The protein below binds the small molecule below.
Small molecule (SMILES): Nc1ncnc2c1ncn2[C@@H]1O[C@H](CO)[C@@H](O)[C@H]1O

Sequence of chain 1.A:
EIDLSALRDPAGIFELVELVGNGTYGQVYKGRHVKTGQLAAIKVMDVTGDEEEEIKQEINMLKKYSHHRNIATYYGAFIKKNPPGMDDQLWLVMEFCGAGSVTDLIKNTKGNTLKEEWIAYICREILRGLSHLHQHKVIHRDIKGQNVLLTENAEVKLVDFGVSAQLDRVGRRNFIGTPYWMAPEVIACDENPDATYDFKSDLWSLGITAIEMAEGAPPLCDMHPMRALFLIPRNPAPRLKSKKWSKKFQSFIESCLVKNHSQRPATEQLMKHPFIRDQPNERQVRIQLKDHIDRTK

Binding-site contacts:
Ligand atom N6 contacts residue LEU152 of chain 1.A at 4.1 Å.
Ligand atom O2' contacts residue VAL23 of chain 1.A at 3.3 Å (h-bond).
Ligand atom C5' contacts residue GLY26 of chain 1.A at 3.5 Å.
Ligand atom N9 contacts residue VAL31 of chain 1.A at 3.9 Å.
Ligand atom N3 contacts residue VAL23 of chain 1.A at 3.7 Å.
Ligand atom C2 contacts residue LEU152 of chain 1.A at 3.5 Å (hydrophobic).
Ligand atom N1 contacts residue CYS100 of chain 1.A at 3.3 Å (h-bond).
Ligand atom C8 contacts residue VAL162 of chain 1.A at 4.1 Å (hydrophobic).
Ligand atom C5 contacts residue ALA44 of chain 1.A at 3.9 Å (hydrophobic).
Ligand atom C5 contacts residue LEU152 of chain 1.A at 3.2 Å (hydrophobic).
Ligand atom N3 contacts residue LEU152 of chain 1.A at 3.4 Å.
Ligand atom O5' contacts residue GLY26 of chain 1.A at 3.5 Å.
Ligand atom C5' contacts residue ASP163 of chain 1.A at 4.1 Å.
Ligand atom N1 contacts residue LEU152 of chain 1.A at 3.5 Å.
Ligand atom O5' contacts residue VAL162 of chain 1.A at 3.9 Å.
Ligand atom C4' contacts residue GLY26 of chain 1.A at 4.1 Å.
Ligand atom O4' contacts residue VAL31 of chain 1.A at 4.0 Å.
Ligand atom C6 contacts residue GLU98 of chain 1.A at 3.8 Å.
Ligand atom N7 contacts residue LEU152 of chain 1.A at 3.9 Å.
Ligand atom C5' contacts residue ASN150 of chain 1.A at 3.8 Å.
Ligand atom N7 contacts residue VAL162 of chain 1.A at 3.9 Å.
Ligand atom C4 contacts residue LEU152 of chain 1.A at 3.2 Å (hydrophobic).
Ligand atom C3' contacts residue GLN149 of chain 1.A at 3.4 Å.
Ligand atom C4 contacts residue VAL31 of chain 1.A at 4.0 Å (hydrophobic).
Ligand atom N6 contacts residue MET97 of chain 1.A at 3.9 Å.
Ligand atom N9 contacts residue LEU152 of chain 1.A at 3.9 Å.
Ligand atom N6 contacts residue GLU98 of chain 1.A at 2.8 Å (salt-bridge).
Ligand atom N1 contacts residue GLU98 of chain 1.A at 4.0 Å.
Ligand atom O5' contacts residue ASP163 of chain 1.A at 3.5 Å (salt-bridge).
Ligand atom N6 contacts residue ALA44 of chain 1.A at 3.3 Å.
Ligand atom O5' contacts residue ASN150 of chain 1.A at 4.0 Å.
Ligand atom N1 contacts residue ALA44 of chain 1.A at 3.4 Å.
Ligand atom O3' contacts residue SER104 of chain 1.A at 3.9 Å.
Ligand atom C2 contacts residue CYS100 of chain 1.A at 3.8 Å (hydrophobic).
Ligand atom C4' contacts residue GLN149 of chain 1.A at 3.9 Å.
Ligand atom C6 contacts residue ALA44 of chain 1.A at 3.2 Å (hydrophobic).
Ligand atom O3' contacts residue GLN149 of chain 1.A at 2.8 Å (h-bond).
Ligand atom C5' contacts residue GLN149 of chain 1.A at 3.5 Å.
Ligand atom C6 contacts residue LEU152 of chain 1.A at 3.4 Å (hydrophobic).
Ligand atom C2 contacts residue ALA44 of chain 1.A at 4.0 Å (hydrophobic).